A small-molecule ligand and the protein it binds are described below.
Small molecule (SMILES): CC(=O)N[C@@H]1[C@@H](O)[C@H](O)[C@@H](CO)O[C@H]1O

Sequence of chain 3.A:
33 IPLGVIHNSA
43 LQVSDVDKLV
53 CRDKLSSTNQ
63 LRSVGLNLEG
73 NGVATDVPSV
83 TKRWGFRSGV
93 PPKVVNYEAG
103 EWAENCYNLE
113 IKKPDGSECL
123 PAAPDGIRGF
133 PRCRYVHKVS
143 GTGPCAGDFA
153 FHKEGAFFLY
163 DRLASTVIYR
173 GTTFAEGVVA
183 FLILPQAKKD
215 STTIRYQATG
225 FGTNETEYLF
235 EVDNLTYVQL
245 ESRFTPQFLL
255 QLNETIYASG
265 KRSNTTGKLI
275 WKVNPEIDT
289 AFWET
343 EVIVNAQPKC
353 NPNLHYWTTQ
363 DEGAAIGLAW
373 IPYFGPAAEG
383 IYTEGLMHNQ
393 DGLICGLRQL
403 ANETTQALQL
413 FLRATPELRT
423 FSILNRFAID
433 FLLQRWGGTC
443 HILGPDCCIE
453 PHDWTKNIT

Binding-site contacts:
Ligand atom O7 contacts residue ASN257 of chain 3.A at 3.6 Å (h-bond).
Ligand atom O7 contacts residue LEU254 of chain 3.A at 3.2 Å.
Ligand atom C1 contacts residue ASN257 of chain 3.A at 1.4 Å.
Ligand atom O7 contacts residue THR217 of chain 3.A at 4.4 Å.
Ligand atom C7 contacts residue LEU254 of chain 3.A at 3.8 Å (hydrophobic).
Ligand atom C5 contacts residue ASN257 of chain 3.A at 3.7 Å.
Ligand atom N2 contacts residue ASN257 of chain 3.A at 2.8 Å (h-bond).
Ligand atom C7 contacts residue ASN257 of chain 3.A at 3.4 Å.
Ligand atom O7 contacts residue THR216 of chain 3.A at 4.1 Å.
Ligand atom C5 contacts residue TYR261 of chain 3.A at 3.7 Å (hydrophobic).
Ligand atom C8 contacts residue THR217 of chain 3.A at 3.2 Å.
Ligand atom C3 contacts residue ASN257 of chain 3.A at 3.8 Å.
Ligand atom C8 contacts residue LEU254 of chain 3.A at 3.9 Å (hydrophobic).
Ligand atom C7 contacts residue THR217 of chain 3.A at 4.0 Å.
Ligand atom C2 contacts residue ASN257 of chain 3.A at 2.4 Å.
Ligand atom C8 contacts residue ILE218 of chain 3.A at 4.1 Å (hydrophobic).
Ligand atom C8 contacts residue ASN257 of chain 3.A at 4.4 Å.
Ligand atom C4 contacts residue ASN257 of chain 3.A at 4.2 Å.
Ligand atom O5 contacts residue ASN257 of chain 3.A at 2.4 Å (h-bond).
Ligand atom C1 contacts residue TYR261 of chain 3.A at 3.8 Å (hydrophobic).
Ligand atom O5 contacts residue TYR261 of chain 3.A at 3.7 Å.
Ligand atom C6 contacts residue TYR261 of chain 3.A at 4.1 Å (hydrophobic).
Ligand atom O6 contacts residue TYR261 of chain 3.A at 4.3 Å.